Sequence of chain 1.A:
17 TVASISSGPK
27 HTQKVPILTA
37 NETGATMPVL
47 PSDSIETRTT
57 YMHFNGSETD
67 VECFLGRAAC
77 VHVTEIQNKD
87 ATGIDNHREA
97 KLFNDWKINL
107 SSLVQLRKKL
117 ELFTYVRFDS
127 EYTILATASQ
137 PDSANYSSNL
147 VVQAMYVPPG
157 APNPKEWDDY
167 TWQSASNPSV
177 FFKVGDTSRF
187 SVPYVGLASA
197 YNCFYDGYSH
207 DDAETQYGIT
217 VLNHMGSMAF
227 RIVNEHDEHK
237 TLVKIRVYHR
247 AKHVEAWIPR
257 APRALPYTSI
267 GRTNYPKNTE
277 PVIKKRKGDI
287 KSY

The protein below binds the small molecule below.
Small molecule (SMILES): CC[C@H]1COC(c2ccc(OCCCCCCCc3cc(C)no3)cc2)=N1

Sequence of chain 1.C:
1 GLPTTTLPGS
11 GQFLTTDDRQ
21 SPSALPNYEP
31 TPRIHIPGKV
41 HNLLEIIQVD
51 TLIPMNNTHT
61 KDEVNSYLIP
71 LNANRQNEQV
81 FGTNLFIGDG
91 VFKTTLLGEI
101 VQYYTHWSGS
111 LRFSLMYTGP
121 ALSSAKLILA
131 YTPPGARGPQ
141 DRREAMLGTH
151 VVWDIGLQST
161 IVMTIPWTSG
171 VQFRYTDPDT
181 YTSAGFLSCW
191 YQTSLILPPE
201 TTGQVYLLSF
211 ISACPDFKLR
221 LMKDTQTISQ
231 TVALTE

Binding-site contacts:
Ligand atom O1 contacts residue VAL188 of chain 1.A at 3.8 Å.
Ligand atom C4 contacts residue MET224 of chain 1.A at 4.0 Å (hydrophobic).
Ligand atom C5A contacts residue CYS199 of chain 1.A at 3.9 Å (hydrophobic).
Ligand atom C5C contacts residue ILE104 of chain 1.A at 4.0 Å (hydrophobic).
Ligand atom C5B contacts residue LEU106 of chain 1.A at 4.0 Å (hydrophobic).
Ligand atom C4 contacts residue PHE186 of chain 1.A at 3.5 Å (hydrophobic).
Ligand atom C6C contacts residue VAL191 of chain 1.A at 3.5 Å (hydrophobic).
Ligand atom C7C contacts residue TYR128 of chain 1.A at 3.7 Å (hydrophobic).
Ligand atom O1 contacts residue PHE186 of chain 1.A at 3.7 Å.
Ligand atom C5 contacts residue TYR152 of chain 1.A at 3.8 Å (hydrophobic).
Ligand atom O1B contacts residue MET221 of chain 1.A at 3.7 Å.
Ligand atom C6B contacts residue TYR197 of chain 1.A at 3.5 Å (hydrophobic).
Ligand atom C31 contacts residue SER175 of chain 1.A at 3.6 Å.
Ligand atom C5C contacts residue TYR128 of chain 1.A at 3.6 Å (hydrophobic).
Ligand atom C2C contacts residue TYR152 of chain 1.A at 4.0 Å (hydrophobic).
Ligand atom C4A contacts residue ASN219 of chain 1.A at 3.9 Å.
Ligand atom C2C contacts residue VAL188 of chain 1.A at 3.4 Å (hydrophobic).
Ligand atom O1 contacts residue TYR152 of chain 1.A at 4.0 Å.
Ligand atom N3A contacts residue ASN219 of chain 1.A at 3.8 Å.
Ligand atom C4A contacts residue ILE215 of chain 1.A at 3.9 Å (hydrophobic).
Ligand atom C5B contacts residue TYR197 of chain 1.A at 3.7 Å (hydrophobic).
Ligand atom C4 contacts residue TYR152 of chain 1.A at 3.9 Å (hydrophobic).
Ligand atom C3 contacts residue PHE186 of chain 1.A at 3.8 Å (hydrophobic).
Ligand atom C3C contacts residue VAL188 of chain 1.A at 3.2 Å (hydrophobic).
Ligand atom N2 contacts residue PHE186 of chain 1.A at 3.9 Å.
Ligand atom C1B contacts residue MET221 of chain 1.A at 3.7 Å (hydrophobic).
Ligand atom C4C contacts residue VAL188 of chain 1.A at 3.9 Å (hydrophobic).
Ligand atom C31 contacts residue PRO174 of chain 1.A at 3.4 Å (hydrophobic).
Ligand atom C31 contacts residue VAL176 of chain 1.A at 3.3 Å (hydrophobic).
Ligand atom C5 contacts residue PHE186 of chain 1.A at 3.7 Å (hydrophobic).
Ligand atom O1 contacts residue ALA24 of chain 1.C at 3.6 Å.
Ligand atom C31 contacts residue ALA150 of chain 1.A at 3.8 Å (hydrophobic).
Ligand atom C1C contacts residue MET224 of chain 1.A at 3.4 Å (hydrophobic).
Ligand atom N2 contacts residue PRO174 of chain 1.A at 3.9 Å.
Ligand atom N2 contacts residue ALA24 of chain 1.C at 3.3 Å.
Ligand atom CM2 contacts residue LEU116 of chain 1.A at 3.6 Å (hydrophobic).
Ligand atom C5 contacts residue MET224 of chain 1.A at 4.0 Å (hydrophobic).
Ligand atom C3 contacts residue PRO174 of chain 1.A at 3.8 Å (hydrophobic).
Ligand atom C4A contacts residue ASN198 of chain 1.A at 4.0 Å.
Ligand atom C2B contacts residue MET221 of chain 1.A at 3.6 Å (hydrophobic).